Binding-site contacts:
Ligand atom CBU contacts residue VAL217 of chain 2.A at 3.7 Å (hydrophobic).
Ligand atom CBF contacts residue LEU86 of chain 2.A at 3.7 Å (hydrophobic).
Ligand atom OAH contacts residue VAL230 of chain 2.A at 3.7 Å.
Ligand atom CCH contacts residue ARG207 of chain 2.A at 3.9 Å.
Ligand atom CCA contacts residue TRP208 of chain 2.A at 3.5 Å (hydrophobic).
Ligand atom OBZ contacts residue VAL217 of chain 2.A at 3.6 Å.
Ligand atom CBV contacts residue TRP208 of chain 2.A at 3.7 Å (hydrophobic).
Ligand atom CBS contacts residue TRP208 of chain 2.A at 3.8 Å (hydrophobic).
Ligand atom OAJ contacts residue TRP208 of chain 2.A at 3.7 Å.
Ligand atom OCG contacts residue ARG206 of chain 2.A at 3.5 Å (salt-bridge).
Ligand atom OCG contacts residue TRP208 of chain 2.A at 3.5 Å (h-bond).
Ligand atom CBP contacts residue LEU86 of chain 2.A at 3.9 Å (hydrophobic).
Ligand atom OAW contacts residue PHE92 of chain 2.A at 3.5 Å.
Ligand atom OBN contacts residue LEU86 of chain 2.A at 3.8 Å.
Ligand atom CCB contacts residue TRP208 of chain 2.A at 3.6 Å (hydrophobic).
Ligand atom CBP contacts residue ALA58 of chain 2.A at 3.5 Å (hydrophobic).
Ligand atom CAK contacts residue TRP208 of chain 2.A at 3.9 Å (hydrophobic).
Ligand atom CBV contacts residue PHE92 of chain 2.A at 3.6 Å (hydrophobic).
Ligand atom CCK contacts residue PHE92 of chain 2.A at 3.5 Å (hydrophobic).
Ligand atom OAN contacts residue ARG228 of chain 2.A at 2.8 Å (salt-bridge).
Ligand atom CBF contacts residue PHE92 of chain 2.A at 3.8 Å (hydrophobic).
Ligand atom OCG contacts residue ARG207 of chain 2.A at 3.0 Å.
Ligand atom OAS contacts residue PRO87 of chain 2.A at 3.4 Å.
Ligand atom OCI contacts residue TRP208 of chain 2.A at 3.1 Å (h-bond).
Ligand atom CAK contacts residue VAL217 of chain 2.A at 3.4 Å (hydrophobic).
Ligand atom OBZ contacts residue ARG228 of chain 2.A at 3.0 Å (salt-bridge).
Ligand atom CCD contacts residue ARG207 of chain 2.A at 3.9 Å.
Ligand atom OBG contacts residue PHE92 of chain 2.A at 3.3 Å.
Ligand atom CAF contacts residue PRO302 of chain 2.A at 3.8 Å (hydrophobic).
Ligand atom CCB contacts residue ARG207 of chain 2.A at 3.7 Å.
Ligand atom OCF contacts residue ALA219 of chain 2.A at 3.8 Å.
Ligand atom OAA contacts residue ARG228 of chain 2.A at 3.7 Å.
Ligand atom CCD contacts residue ARG206 of chain 2.A at 3.7 Å.
Ligand atom CAK contacts residue VAL230 of chain 2.A at 3.7 Å (hydrophobic).
Ligand atom CAF contacts residue PHE275 of chain 2.A at 3.7 Å (hydrophobic).
Ligand atom CBC contacts residue PHE92 of chain 2.A at 3.6 Å (hydrophobic).
Ligand atom CCK contacts residue TRP208 of chain 2.A at 3.5 Å (hydrophobic).
Ligand atom OCI contacts residue ARG207 of chain 2.A at 3.6 Å.
Ligand atom OAE contacts residue PRO302 of chain 2.A at 3.8 Å.
Ligand atom CBF contacts residue PRO87 of chain 2.A at 3.6 Å (hydrophobic).

This small molecule binds to this protein.
Small molecule (SMILES): CO[C@@H]1C(O)=C(C(C)=O)C(=O)[C@@]2(O[C@H]3C[C@@H](O[C@H]4C[C@@H](O[C@H]5C[C@](C)(O)[C@H](O)[C@@H](C)O5)[C@@H](O)[C@@H](C)O4)[C@H](O)[C@@H](C)O3)C(=O)c3c(cc4cc(O[C@H]5C[C@@H](O[C@H]6C[C@@H](O)[C@H](O)[C@@H](C)O6)[C@H](O)[C@@H](C)O5)c(C)c(O)c4c3O)C[C@@H]12

Sequence of chain 2.A:
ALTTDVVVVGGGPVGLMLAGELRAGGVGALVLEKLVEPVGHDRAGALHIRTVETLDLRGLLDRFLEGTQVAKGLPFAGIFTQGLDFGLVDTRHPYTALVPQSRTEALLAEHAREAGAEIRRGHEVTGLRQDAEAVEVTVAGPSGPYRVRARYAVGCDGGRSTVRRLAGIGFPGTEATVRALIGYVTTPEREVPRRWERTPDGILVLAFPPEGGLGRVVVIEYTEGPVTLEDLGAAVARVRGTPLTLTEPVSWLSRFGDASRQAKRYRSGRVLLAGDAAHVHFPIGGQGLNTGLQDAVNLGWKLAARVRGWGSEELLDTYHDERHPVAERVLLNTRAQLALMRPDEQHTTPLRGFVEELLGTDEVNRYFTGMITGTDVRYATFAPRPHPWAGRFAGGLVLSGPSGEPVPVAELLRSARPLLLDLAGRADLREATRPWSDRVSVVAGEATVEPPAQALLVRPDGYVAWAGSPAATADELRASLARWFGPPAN